Binding-site contacts:
Ligand atom O contacts residue ARG50 of chain 33.C at 3.7 Å.
Ligand atom CB contacts residue ILE39 of chain 33.C at 3.7 Å (hydrophobic).
Ligand atom NH2 contacts residue ASP228 of chain 33.C at 2.5 Å (salt-bridge).
Ligand atom CG2 contacts residue ALA42 of chain 33.C at 3.7 Å (hydrophobic).
Ligand atom N contacts residue ASP258 of chain 33.C at 2.9 Å (salt-bridge).
Ligand atom CD contacts residue ASP53 of chain 33.C at 3.3 Å.
Ligand atom OG1 contacts residue MET259 of chain 33.C at 2.6 Å (h-bond).
Ligand atom N contacts residue ARG49 of chain 33.C at 3.7 Å.
Ligand atom O contacts residue ARG43 of chain 33.C at 3.3 Å (salt-bridge).
Ligand atom CA contacts residue ILE54 of chain 33.C at 3.7 Å (hydrophobic).
Ligand atom NE contacts residue ASP53 of chain 33.C at 3.6 Å (salt-bridge).
Ligand atom CB contacts residue MET259 of chain 33.C at 3.5 Å (hydrophobic).
Ligand atom O contacts residue ARG43 of chain 33.C at 2.9 Å (salt-bridge).
Ligand atom NH1 contacts residue ASP228 of chain 33.C at 3.2 Å (salt-bridge).
Ligand atom CG2 contacts residue MET259 of chain 33.C at 3.7 Å (hydrophobic).
Ligand atom CZ contacts residue ASP228 of chain 33.C at 3.2 Å.
Ligand atom CD2 contacts residue ARG43 of chain 33.C at 3.7 Å.
Ligand atom N contacts residue ASP258 of chain 33.C at 3.7 Å.
Ligand atom CB contacts residue ASP258 of chain 33.C at 3.7 Å.
Ligand atom NH2 contacts residue THR246 of chain 33.C at 2.8 Å (h-bond).
Ligand atom N contacts residue ARG49 of chain 33.C at 3.5 Å (salt-bridge).
Ligand atom CB contacts residue ARG49 of chain 33.C at 3.6 Å.
Ligand atom N contacts residue ASP258 of chain 33.C at 3.2 Å (salt-bridge).
Ligand atom OG1 contacts residue ASP258 of chain 33.C at 3.5 Å.
Ligand atom CA contacts residue ARG49 of chain 33.C at 3.7 Å.
Ligand atom C contacts residue ASP258 of chain 33.C at 3.7 Å.
Ligand atom CA contacts residue ASP258 of chain 33.C at 3.3 Å.
Ligand atom CD1 contacts residue PRO57 of chain 33.C at 3.6 Å (hydrophobic).
Ligand atom NH1 contacts residue THR246 of chain 33.C at 3.5 Å.
Ligand atom C contacts residue ILE54 of chain 33.C at 3.7 Å (hydrophobic).
Ligand atom O contacts residue ILE39 of chain 33.C at 3.5 Å.
Ligand atom C contacts residue ILE39 of chain 33.C at 3.6 Å (hydrophobic).
Ligand atom NH1 contacts residue ARG50 of chain 33.C at 3.7 Å.
Ligand atom O contacts residue ILE54 of chain 33.C at 3.4 Å.
Ligand atom O contacts residue ARG49 of chain 33.C at 3.0 Å (salt-bridge).
Ligand atom NH1 contacts residue ILE51 of chain 33.C at 3.5 Å (h-bond).
Ligand atom N contacts residue ASP258 of chain 33.C at 3.3 Å (salt-bridge).
Ligand atom C contacts residue ARG49 of chain 33.C at 3.5 Å.
Ligand atom N contacts residue ARG49 of chain 33.C at 3.5 Å (salt-bridge).
Ligand atom CB contacts residue ARG49 of chain 33.C at 3.7 Å.

Sequence of chain 33.C:
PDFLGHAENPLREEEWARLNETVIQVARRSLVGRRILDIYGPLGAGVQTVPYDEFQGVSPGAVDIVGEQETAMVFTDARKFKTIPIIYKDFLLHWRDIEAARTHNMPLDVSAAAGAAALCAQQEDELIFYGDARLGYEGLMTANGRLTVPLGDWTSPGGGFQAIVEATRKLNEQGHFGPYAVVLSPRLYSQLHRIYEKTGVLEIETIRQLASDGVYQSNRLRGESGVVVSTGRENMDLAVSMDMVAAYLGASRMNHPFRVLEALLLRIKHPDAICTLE

The protein below binds the small molecule below.
Small molecule (SMILES): CC(C)C[C@H](NC(=O)CN)C(=O)N[C@H](C(=O)N[C@H](C(=O)NCC(=O)N[C@@H](CO)C(=O)N[C@@H](CC(C)C)C(=O)N[C@@H](CCCN=C(N)N)C(=O)NCC=O)C(C)C)[C@@H](C)O